A small-molecule ligand and the protein it binds are described below.
Small molecule (SMILES): O=c1[nH]cnc2c1ncn2[C@@H]1O[C@H](COP(=O)(O)O)[C@@H](O)[C@H]1O

Binding-site contacts:
Ligand atom N1 contacts residue GLU318 of chain 2.A at 2.7 Å (salt-bridge).
Ligand atom C6 contacts residue GLY285 of chain 2.A at 3.6 Å.
Ligand atom O3P contacts residue SER199 of chain 2.A at 2.7 Å (h-bond).
Ligand atom O5' contacts residue GLY198 of chain 2.A at 3.5 Å.
Ligand atom C8 contacts residue MET70 of chain 2.A at 3.6 Å (hydrophobic).
Ligand atom C3' contacts residue ASP234 of chain 2.A at 3.4 Å.
Ligand atom C5 contacts residue ILE200 of chain 2.A at 3.4 Å (hydrophobic).
Ligand atom C4 contacts residue ILE200 of chain 2.A at 3.6 Å (hydrophobic).
Ligand atom O2' contacts residue ASP234 of chain 2.A at 2.6 Å (salt-bridge).
Ligand atom C4' contacts residue ASP234 of chain 2.A at 3.5 Å.
Ligand atom O1P contacts residue GLY198 of chain 2.A at 3.5 Å.
Ligand atom O2P contacts residue GLY257 of chain 2.A at 2.9 Å (h-bond).
Ligand atom O2P contacts residue SER258 of chain 2.A at 3.3 Å (h-bond).
Ligand atom O1P contacts residue GLY236 of chain 2.A at 2.9 Å (h-bond).
Ligand atom O6 contacts residue GLY285 of chain 2.A at 2.7 Å (h-bond).
Ligand atom C2 contacts residue GLU318 of chain 2.A at 3.5 Å.
Ligand atom O6 contacts residue GLY283 of chain 2.A at 3.1 Å.
Ligand atom C1' contacts residue FWP1 of chain 2.C at 3.6 Å.
Ligand atom N7 contacts residue MET284 of chain 2.A at 3.0 Å (h-bond).
Ligand atom O3' contacts residue SER68 of chain 2.A at 2.9 Å (h-bond).
Ligand atom N1 contacts residue FWP1 of chain 2.C at 2.8 Å (h-bond).
Ligand atom O3P contacts residue SER258 of chain 2.A at 3.1 Å (h-bond).
Ligand atom C2 contacts residue CYS201 of chain 2.A at 3.3 Å (hydrophobic).
Ligand atom C6 contacts residue FWP1 of chain 2.C at 2.9 Å.
Ligand atom O6 contacts residue MET284 of chain 2.A at 3.2 Å (h-bond).
Ligand atom O2' contacts residue FWP1 of chain 2.C at 3.4 Å.
Ligand atom O5' contacts residue GLY235 of chain 2.A at 3.5 Å.
Ligand atom O3' contacts residue ASP234 of chain 2.A at 2.4 Å (salt-bridge).
Ligand atom N7 contacts residue GLY283 of chain 2.A at 3.6 Å.
Ligand atom C5 contacts residue MET284 of chain 2.A at 3.6 Å (hydrophobic).
Ligand atom O1P contacts residue SER199 of chain 2.A at 2.9 Å (h-bond).
Ligand atom N3 contacts residue FWP1 of chain 2.C at 3.3 Å.
Ligand atom C2 contacts residue FWP1 of chain 2.C at 3.2 Å.
Ligand atom C5' contacts residue TYR281 of chain 2.A at 3.5 Å (hydrophobic).
Ligand atom O3P contacts residue TYR281 of chain 2.A at 2.6 Å (h-bond).
Ligand atom O6 contacts residue FWP1 of chain 2.C at 3.2 Å (h-bond).
Ligand atom P contacts residue SER199 of chain 2.A at 3.7 Å.
Ligand atom O6 contacts residue GLY319 of chain 2.A at 3.4 Å.
Ligand atom O2' contacts residue ASN173 of chain 2.A at 3.6 Å.
Ligand atom O3' contacts residue MET255 of chain 2.A at 3.6 Å.

Sequence of chain 2.A:
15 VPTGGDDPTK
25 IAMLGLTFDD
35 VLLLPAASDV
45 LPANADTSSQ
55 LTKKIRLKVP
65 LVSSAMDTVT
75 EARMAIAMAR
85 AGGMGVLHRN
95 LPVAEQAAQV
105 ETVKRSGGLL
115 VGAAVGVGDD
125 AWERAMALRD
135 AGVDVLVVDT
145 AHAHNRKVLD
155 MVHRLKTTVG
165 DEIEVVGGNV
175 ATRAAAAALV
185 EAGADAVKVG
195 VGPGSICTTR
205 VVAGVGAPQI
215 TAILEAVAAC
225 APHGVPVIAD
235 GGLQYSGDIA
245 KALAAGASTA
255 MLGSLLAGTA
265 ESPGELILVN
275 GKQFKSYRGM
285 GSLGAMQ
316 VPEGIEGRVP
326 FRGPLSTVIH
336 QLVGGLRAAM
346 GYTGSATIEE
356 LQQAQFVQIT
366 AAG